A protein and the small-molecule ligand that binds it are described below.
Small molecule (SMILES): CC(=O)N[C@@H]1[C@@H](O)[C@H](O)[C@@H](CO)O[C@H]1O

Sequence of chain 56.K:
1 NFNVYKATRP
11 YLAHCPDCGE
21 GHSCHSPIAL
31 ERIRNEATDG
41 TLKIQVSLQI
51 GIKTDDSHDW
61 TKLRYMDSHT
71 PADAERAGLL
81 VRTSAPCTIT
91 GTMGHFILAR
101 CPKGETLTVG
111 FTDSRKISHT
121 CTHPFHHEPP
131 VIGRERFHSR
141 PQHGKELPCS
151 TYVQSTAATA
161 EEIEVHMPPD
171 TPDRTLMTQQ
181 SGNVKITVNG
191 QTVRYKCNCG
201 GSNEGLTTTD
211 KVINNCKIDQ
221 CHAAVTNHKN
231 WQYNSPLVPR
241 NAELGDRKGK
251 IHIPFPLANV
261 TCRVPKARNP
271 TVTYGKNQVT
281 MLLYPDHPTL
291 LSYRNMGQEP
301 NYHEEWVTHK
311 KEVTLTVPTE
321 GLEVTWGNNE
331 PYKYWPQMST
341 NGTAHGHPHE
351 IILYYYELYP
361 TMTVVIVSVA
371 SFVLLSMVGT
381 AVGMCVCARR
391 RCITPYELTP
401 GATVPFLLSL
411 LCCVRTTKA

Sequence of chain 56.J:
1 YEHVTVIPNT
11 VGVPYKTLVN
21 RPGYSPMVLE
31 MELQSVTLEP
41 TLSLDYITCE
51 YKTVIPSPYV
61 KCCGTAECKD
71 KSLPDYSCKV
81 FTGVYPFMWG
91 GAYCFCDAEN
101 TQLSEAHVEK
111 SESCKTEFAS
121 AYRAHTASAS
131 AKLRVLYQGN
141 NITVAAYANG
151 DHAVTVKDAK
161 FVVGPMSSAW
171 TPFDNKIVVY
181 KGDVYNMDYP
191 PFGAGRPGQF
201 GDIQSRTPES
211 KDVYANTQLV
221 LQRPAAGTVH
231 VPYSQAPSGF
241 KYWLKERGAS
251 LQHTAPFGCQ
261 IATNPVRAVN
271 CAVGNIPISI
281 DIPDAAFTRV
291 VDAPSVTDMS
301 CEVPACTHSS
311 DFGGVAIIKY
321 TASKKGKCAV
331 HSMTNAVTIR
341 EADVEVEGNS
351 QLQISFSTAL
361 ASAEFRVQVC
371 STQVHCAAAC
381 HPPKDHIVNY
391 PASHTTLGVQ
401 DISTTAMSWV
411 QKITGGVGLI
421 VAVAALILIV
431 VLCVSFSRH

Binding-site contacts:
Ligand atom N2 contacts residue THR116 of chain 56.J at 3.0 Å (h-bond).
Ligand atom C7 contacts residue ASN259 of chain 56.K at 3.2 Å.
Ligand atom C3 contacts residue THR116 of chain 56.J at 4.0 Å.
Ligand atom C4 contacts residue ASN259 of chain 56.K at 4.2 Å.
Ligand atom C3 contacts residue LYS181 of chain 56.J at 4.4 Å.
Ligand atom C2 contacts residue ASN259 of chain 56.K at 2.5 Å.
Ligand atom C2 contacts residue THR116 of chain 56.J at 3.8 Å.
Ligand atom N2 contacts residue ASN259 of chain 56.K at 2.9 Å (h-bond).
Ligand atom O5 contacts residue LYS181 of chain 56.J at 4.4 Å.
Ligand atom O3 contacts residue THR116 of chain 56.J at 4.4 Å.
Ligand atom C1 contacts residue ASN259 of chain 56.K at 1.4 Å.
Ligand atom O4 contacts residue LYS181 of chain 56.J at 4.0 Å.
Ligand atom C5 contacts residue ASN259 of chain 56.K at 3.7 Å.
Ligand atom C8 contacts residue THR116 of chain 56.J at 3.8 Å.
Ligand atom C5 contacts residue LYS181 of chain 56.J at 3.5 Å.
Ligand atom O5 contacts residue ASN259 of chain 56.K at 2.4 Å (h-bond).
Ligand atom O6 contacts residue LYS181 of chain 56.J at 4.3 Å.
Ligand atom C7 contacts residue THR116 of chain 56.J at 3.8 Å.
Ligand atom C8 contacts residue ASN259 of chain 56.K at 4.4 Å.
Ligand atom C6 contacts residue LYS181 of chain 56.J at 4.2 Å.
Ligand atom C4 contacts residue LYS181 of chain 56.J at 4.2 Å.
Ligand atom C3 contacts residue ASN259 of chain 56.K at 3.8 Å.
Ligand atom C1 contacts residue THR116 of chain 56.J at 4.0 Å.
Ligand atom O7 contacts residue ASN259 of chain 56.K at 3.0 Å (h-bond).